Binding-site contacts:
Ligand atom OP2 contacts residue ILE452 of chain 1.I at 3.4 Å.
Ligand atom C4' contacts residue MG1 of chain 1.X at 3.6 Å.
Ligand atom O3' contacts residue MG1 of chain 1.X at 2.1 Å.
Ligand atom C4' contacts residue ASP743 of chain 1.J at 3.2 Å.
Ligand atom C3' contacts residue ASP743 of chain 1.J at 3.6 Å.
Ligand atom N2 contacts residue ARG628 of chain 1.J at 3.7 Å.
Ligand atom OP1 contacts residue GLN567 of chain 1.I at 3.7 Å.
Ligand atom C6 contacts residue ASP247 of chain 1.L at 3.7 Å.
Ligand atom O2 contacts residue GLU248 of chain 1.L at 3.7 Å.
Ligand atom P contacts residue ARG420 of chain 1.I at 3.8 Å.
Ligand atom O4' contacts residue HIS999 of chain 1.I at 3.6 Å (h-bond).
Ligand atom O2' contacts residue ARG704 of chain 1.J at 3.2 Å (salt-bridge).
Ligand atom OP1 contacts residue LYS846 of chain 1.I at 2.5 Å (salt-bridge).
Ligand atom OP1 contacts residue LYS838 of chain 1.I at 3.2 Å (salt-bridge).
Ligand atom O4 contacts residue GLU248 of chain 1.L at 3.3 Å.
Ligand atom C2 contacts residue GLU248 of chain 1.L at 3.5 Å.
Ligand atom O2' contacts residue MG1 of chain 1.X at 3.0 Å.
Ligand atom OP2 contacts residue ASN448 of chain 1.I at 3.6 Å.
Ligand atom C1' contacts residue HIS999 of chain 1.I at 3.8 Å.
Ligand atom O3' contacts residue ASP743 of chain 1.J at 3.1 Å (salt-bridge).
Ligand atom C3' contacts residue MG1 of chain 1.X at 3.2 Å.
Ligand atom O2' contacts residue HIS999 of chain 1.I at 3.7 Å.
Ligand atom O5' contacts residue ASN448 of chain 1.I at 3.5 Å (h-bond).
Ligand atom C2' contacts residue MG1 of chain 1.X at 3.6 Å.
Ligand atom C5' contacts residue GLN567 of chain 1.I at 3.5 Å.
Ligand atom P contacts residue LYS846 of chain 1.I at 3.2 Å.
Ligand atom OP1 contacts residue PRO444 of chain 1.I at 3.5 Å.
Ligand atom OP2 contacts residue LYS846 of chain 1.I at 3.0 Å (salt-bridge).
Ligand atom O2' contacts residue ASP743 of chain 1.J at 2.6 Å (salt-bridge).
Ligand atom O4' contacts residue ASP247 of chain 1.L at 3.4 Å.
Ligand atom C4' contacts residue ASP741 of chain 1.J at 3.7 Å.
Ligand atom P contacts residue PRO444 of chain 1.I at 3.8 Å.
Ligand atom O3' contacts residue ASP741 of chain 1.J at 2.9 Å (salt-bridge).
Ligand atom N3 contacts residue GLU248 of chain 1.L at 3.2 Å (salt-bridge).
Ligand atom O3' contacts residue LYS838 of chain 1.I at 3.4 Å (salt-bridge).
Ligand atom C4 contacts residue GLU248 of chain 1.L at 3.7 Å.
Ligand atom OP1 contacts residue ARG409 of chain 1.I at 2.9 Å (salt-bridge).
Ligand atom OP1 contacts residue LEU413 of chain 1.I at 3.2 Å.
Ligand atom OP2 contacts residue PRO444 of chain 1.I at 3.2 Å.
Ligand atom OP2 contacts residue ARG420 of chain 1.I at 2.5 Å (salt-bridge).

Sequence of chain 1.J:
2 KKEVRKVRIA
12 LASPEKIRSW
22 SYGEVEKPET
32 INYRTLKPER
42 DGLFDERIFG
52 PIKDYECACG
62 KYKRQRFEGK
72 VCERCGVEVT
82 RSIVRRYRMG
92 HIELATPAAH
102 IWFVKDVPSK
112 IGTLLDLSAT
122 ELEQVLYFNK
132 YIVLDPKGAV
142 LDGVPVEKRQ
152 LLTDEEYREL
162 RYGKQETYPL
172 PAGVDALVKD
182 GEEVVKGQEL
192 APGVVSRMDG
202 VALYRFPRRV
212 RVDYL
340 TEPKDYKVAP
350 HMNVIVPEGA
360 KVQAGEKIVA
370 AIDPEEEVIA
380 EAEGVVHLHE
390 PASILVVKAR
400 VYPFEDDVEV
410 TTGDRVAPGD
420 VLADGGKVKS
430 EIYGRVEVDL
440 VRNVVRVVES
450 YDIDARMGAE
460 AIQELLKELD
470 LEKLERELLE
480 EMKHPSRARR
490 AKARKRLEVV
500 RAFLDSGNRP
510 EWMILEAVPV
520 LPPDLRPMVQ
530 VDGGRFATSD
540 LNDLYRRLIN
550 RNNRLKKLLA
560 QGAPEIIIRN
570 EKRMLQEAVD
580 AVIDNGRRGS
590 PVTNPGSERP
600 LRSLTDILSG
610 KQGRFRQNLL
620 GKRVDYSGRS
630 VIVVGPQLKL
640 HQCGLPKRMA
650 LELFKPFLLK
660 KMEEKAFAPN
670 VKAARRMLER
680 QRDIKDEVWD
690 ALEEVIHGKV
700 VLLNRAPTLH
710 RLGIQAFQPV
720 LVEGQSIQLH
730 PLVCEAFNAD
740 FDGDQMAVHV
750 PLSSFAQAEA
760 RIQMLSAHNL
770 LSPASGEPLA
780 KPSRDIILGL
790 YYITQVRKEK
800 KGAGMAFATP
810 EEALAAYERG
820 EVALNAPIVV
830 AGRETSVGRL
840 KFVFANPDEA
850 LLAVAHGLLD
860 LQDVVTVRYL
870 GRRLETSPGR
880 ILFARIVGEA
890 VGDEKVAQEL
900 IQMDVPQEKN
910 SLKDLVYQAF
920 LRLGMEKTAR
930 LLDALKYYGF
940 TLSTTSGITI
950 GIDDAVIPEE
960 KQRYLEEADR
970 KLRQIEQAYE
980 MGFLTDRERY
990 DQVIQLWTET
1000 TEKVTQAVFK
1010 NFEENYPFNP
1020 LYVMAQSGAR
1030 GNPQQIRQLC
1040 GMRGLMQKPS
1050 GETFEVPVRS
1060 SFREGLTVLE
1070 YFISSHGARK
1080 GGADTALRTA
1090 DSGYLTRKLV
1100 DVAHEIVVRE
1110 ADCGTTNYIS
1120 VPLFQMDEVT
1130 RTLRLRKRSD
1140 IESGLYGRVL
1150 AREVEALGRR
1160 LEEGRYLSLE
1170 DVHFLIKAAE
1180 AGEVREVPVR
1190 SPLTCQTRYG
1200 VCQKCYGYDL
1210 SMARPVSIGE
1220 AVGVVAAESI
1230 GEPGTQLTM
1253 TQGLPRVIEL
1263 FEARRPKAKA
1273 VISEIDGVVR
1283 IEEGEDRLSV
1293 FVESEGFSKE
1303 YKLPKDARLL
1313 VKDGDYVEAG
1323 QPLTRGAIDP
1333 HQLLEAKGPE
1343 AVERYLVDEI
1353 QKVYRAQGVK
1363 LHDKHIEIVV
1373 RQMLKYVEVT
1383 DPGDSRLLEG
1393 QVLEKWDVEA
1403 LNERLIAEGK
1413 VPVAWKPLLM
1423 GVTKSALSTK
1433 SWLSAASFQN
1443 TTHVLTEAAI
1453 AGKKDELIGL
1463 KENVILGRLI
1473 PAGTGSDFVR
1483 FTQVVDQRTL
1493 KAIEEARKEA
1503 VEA

Sequence of chain 1.L:
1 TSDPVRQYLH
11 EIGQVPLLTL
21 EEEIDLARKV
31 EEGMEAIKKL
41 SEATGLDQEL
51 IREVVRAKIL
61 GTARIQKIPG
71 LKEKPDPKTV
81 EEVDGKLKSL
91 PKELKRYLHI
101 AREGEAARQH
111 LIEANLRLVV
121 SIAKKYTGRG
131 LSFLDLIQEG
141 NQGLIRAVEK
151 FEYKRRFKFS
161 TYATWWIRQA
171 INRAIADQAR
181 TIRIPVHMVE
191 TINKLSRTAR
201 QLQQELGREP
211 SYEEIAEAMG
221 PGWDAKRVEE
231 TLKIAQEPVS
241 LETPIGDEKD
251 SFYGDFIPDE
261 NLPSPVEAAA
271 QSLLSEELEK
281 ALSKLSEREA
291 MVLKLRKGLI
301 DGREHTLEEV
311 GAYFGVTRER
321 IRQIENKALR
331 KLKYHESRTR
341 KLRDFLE

A small-molecule ligand and the protein it binds are described below.
Small molecule (SMILES): Nc1ccn([C@@H]2O[C@H](CO[P](=O)(O)O[C@H]3[C@@H](O)[C@H](n4ccc(=O)[nH]c4=O)O[C@@H]3COP(=O)=O)[C@@H](O[P](=O)(O)OC[C@H]3O[C@@H](n4cnc5c(=O)nc(N)[nH]c54)[C@H](O)[C@@H]3O[P](=O)(O)OC[C@H]3O[C@@H](n4cnc5c(N)ncnc54)[C@H](O)[C@@H]3O)[C@H]2O)c(=O)n1

Sequence of chain 1.I:
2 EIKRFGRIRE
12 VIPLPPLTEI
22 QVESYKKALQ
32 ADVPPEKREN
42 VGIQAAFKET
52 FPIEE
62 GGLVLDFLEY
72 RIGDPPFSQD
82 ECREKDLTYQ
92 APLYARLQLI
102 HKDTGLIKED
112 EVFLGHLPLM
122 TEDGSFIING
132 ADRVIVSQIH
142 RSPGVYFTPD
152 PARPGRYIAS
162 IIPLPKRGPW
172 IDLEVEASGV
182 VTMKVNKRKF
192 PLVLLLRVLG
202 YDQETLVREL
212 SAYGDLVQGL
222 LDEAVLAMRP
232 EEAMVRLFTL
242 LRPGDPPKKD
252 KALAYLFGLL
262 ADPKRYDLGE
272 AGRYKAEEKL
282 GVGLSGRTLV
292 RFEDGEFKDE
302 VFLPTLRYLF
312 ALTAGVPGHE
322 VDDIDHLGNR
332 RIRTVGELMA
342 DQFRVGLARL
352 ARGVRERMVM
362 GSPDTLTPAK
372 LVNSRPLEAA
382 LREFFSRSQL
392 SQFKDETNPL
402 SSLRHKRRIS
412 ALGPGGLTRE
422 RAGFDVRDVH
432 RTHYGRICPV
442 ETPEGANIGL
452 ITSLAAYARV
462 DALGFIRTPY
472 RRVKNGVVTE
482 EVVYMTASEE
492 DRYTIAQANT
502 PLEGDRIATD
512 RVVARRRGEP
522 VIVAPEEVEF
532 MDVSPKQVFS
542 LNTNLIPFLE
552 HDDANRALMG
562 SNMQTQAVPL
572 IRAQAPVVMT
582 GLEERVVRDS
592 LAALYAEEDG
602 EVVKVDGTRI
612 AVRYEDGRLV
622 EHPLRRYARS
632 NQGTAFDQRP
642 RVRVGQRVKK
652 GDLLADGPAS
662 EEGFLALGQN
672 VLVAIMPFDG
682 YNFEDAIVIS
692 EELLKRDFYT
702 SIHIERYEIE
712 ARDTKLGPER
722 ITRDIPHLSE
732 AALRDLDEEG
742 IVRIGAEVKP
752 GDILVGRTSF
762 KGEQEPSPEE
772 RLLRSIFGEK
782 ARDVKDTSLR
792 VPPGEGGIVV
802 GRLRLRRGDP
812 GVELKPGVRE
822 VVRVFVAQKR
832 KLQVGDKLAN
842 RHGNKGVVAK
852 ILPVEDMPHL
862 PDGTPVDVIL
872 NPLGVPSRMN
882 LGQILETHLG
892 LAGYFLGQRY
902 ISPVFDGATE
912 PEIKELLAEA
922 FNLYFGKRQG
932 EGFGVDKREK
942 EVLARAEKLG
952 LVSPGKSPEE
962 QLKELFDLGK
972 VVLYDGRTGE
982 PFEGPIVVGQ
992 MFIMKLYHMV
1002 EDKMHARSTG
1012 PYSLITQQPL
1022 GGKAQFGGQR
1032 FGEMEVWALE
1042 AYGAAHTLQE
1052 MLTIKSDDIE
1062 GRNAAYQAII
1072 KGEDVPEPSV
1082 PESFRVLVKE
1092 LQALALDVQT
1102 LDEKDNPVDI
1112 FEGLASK